Binding-site contacts:
Ligand atom N2 contacts residue ASN771 of chain 1.A at 2.8 Å (h-bond).
Ligand atom O5 contacts residue ASN771 of chain 1.A at 2.4 Å (h-bond).
Ligand atom O7 contacts residue ASN771 of chain 1.A at 2.8 Å (h-bond).
Ligand atom C7 contacts residue ASN771 of chain 1.A at 2.9 Å.
Ligand atom C1 contacts residue ASN771 of chain 1.A at 1.4 Å.
Ligand atom C3 contacts residue ASN771 of chain 1.A at 3.7 Å.
Ligand atom C5 contacts residue ASN771 of chain 1.A at 3.6 Å.
Ligand atom O7 contacts residue LEU774 of chain 1.A at 4.4 Å.
Ligand atom C4 contacts residue ASN771 of chain 1.A at 4.2 Å.
Ligand atom C8 contacts residue ASN771 of chain 1.A at 3.7 Å.
Ligand atom C2 contacts residue ASN771 of chain 1.A at 2.5 Å.

The protein below binds the small molecule below.
Small molecule (SMILES): CC(=O)N[C@H]1[C@H](O[C@H]2[C@H](O)[C@@H](NC(C)=O)CO[C@@H]2CO)O[C@H](CO)[C@@H](O)[C@@H]1O

Sequence of chain 1.A:
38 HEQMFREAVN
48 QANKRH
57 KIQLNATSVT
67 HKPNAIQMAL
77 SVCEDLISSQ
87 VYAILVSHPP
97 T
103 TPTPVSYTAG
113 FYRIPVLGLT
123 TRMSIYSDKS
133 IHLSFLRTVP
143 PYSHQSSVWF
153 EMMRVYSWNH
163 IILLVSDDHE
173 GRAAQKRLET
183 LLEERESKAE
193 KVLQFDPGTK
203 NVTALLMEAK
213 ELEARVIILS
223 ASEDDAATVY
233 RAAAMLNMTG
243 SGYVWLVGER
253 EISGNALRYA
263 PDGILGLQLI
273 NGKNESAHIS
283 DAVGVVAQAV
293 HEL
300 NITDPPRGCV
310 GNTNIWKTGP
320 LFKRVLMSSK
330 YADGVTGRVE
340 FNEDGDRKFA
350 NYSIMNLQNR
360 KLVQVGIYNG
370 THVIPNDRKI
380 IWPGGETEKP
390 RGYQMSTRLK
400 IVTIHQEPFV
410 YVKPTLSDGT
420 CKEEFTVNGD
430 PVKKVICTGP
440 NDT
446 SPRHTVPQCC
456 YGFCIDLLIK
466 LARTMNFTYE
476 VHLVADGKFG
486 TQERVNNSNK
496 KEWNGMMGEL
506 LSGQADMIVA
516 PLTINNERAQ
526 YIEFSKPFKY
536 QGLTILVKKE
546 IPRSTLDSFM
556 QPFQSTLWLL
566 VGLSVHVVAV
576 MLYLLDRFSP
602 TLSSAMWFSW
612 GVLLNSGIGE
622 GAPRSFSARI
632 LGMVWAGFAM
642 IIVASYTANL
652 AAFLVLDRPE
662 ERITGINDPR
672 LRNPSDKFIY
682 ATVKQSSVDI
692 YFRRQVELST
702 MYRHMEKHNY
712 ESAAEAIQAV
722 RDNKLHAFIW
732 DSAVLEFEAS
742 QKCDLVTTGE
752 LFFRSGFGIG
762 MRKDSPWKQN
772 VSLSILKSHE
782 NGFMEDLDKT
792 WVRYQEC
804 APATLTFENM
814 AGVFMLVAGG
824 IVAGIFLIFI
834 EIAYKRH